Binding-site contacts:
Ligand atom C05 contacts residue TYR59 of chain 1.A at 4.3 Å (hydrophobic).
Ligand atom O07 contacts residue LEU109 of chain 1.A at 3.9 Å.
Ligand atom C05 contacts residue ASP107 of chain 1.A at 3.1 Å.
Ligand atom C04 contacts residue TYR59 of chain 1.A at 3.6 Å (hydrophobic).
Ligand atom C02 contacts residue ASP107 of chain 1.A at 4.5 Å.
Ligand atom O01 contacts residue TYR59 of chain 1.A at 2.7 Å (h-bond).
Ligand atom C04 contacts residue LEU80 of chain 1.A at 3.5 Å (hydrophobic).
Ligand atom C02 contacts residue TYR59 of chain 1.A at 3.5 Å (hydrophobic).
Ligand atom C03 contacts residue PHE145 of chain 1.A at 4.5 Å (hydrophobic).
Ligand atom O01 contacts residue ASP138 of chain 1.A at 2.8 Å (salt-bridge).
Ligand atom C03 contacts residue TYR59 of chain 1.A at 3.3 Å (hydrophobic).
Ligand atom C06 contacts residue ARG105 of chain 1.A at 3.6 Å.
Ligand atom O07 contacts residue ILE122 of chain 1.A at 3.4 Å.
Ligand atom C04 contacts residue ASP107 of chain 1.A at 4.4 Å.
Ligand atom C02 contacts residue ASP138 of chain 1.A at 3.5 Å.
Ligand atom C05 contacts residue TRP136 of chain 1.A at 4.3 Å (hydrophobic).
Ligand atom C02 contacts residue ASN61 of chain 1.A at 3.1 Å.
Ligand atom C05 contacts residue ARG105 of chain 1.A at 3.9 Å.
Ligand atom C05 contacts residue LEU41 of chain 1.A at 4.3 Å (hydrophobic).
Ligand atom O07 contacts residue ASP138 of chain 1.A at 4.5 Å.
Ligand atom O07 contacts residue ARG105 of chain 1.A at 4.3 Å.
Ligand atom C06 contacts residue ILE122 of chain 1.A at 4.0 Å (hydrophobic).
Ligand atom C03 contacts residue LEU80 of chain 1.A at 4.1 Å (hydrophobic).
Ligand atom C05 contacts residue ASP138 of chain 1.A at 4.0 Å.
Ligand atom O01 contacts residue TRP136 of chain 1.A at 3.8 Å.
Ligand atom C06 contacts residue ASP138 of chain 1.A at 3.4 Å.
Ligand atom O01 contacts residue ASN61 of chain 1.A at 2.6 Å (h-bond).
Ligand atom C02 contacts residue PHE140 of chain 1.A at 4.2 Å (hydrophobic).
Ligand atom O07 contacts residue ASP107 of chain 1.A at 2.6 Å (salt-bridge).
Ligand atom C03 contacts residue ASN61 of chain 1.A at 3.6 Å.
Ligand atom C06 contacts residue ASP107 of chain 1.A at 2.9 Å.

The small molecule below binds the protein below.
Small molecule (SMILES): O[C@@H]1CCC[C@H]1O

Sequence of chain 1.A:
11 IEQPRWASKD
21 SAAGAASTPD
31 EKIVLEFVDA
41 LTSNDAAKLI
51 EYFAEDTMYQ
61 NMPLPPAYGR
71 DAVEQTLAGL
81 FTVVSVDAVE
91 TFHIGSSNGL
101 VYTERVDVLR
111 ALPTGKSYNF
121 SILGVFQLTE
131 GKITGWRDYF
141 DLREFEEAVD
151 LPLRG